Sequence of chain 2.A:
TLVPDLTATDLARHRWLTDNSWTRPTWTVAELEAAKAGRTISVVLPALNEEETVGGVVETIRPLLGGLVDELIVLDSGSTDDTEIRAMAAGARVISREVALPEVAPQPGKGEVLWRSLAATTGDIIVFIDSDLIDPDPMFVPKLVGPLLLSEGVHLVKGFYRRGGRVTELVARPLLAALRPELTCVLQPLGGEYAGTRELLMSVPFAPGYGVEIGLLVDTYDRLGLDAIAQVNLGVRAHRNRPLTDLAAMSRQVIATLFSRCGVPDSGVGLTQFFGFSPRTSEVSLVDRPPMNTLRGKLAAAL

The small molecule below binds the protein below.
Small molecule (SMILES): Nc1ccc(C(=O)O)cc1

Binding-site contacts:
Ligand atom C4 contacts residue LYS111 of chain 2.A at 3.8 Å.
Ligand atom C6 contacts residue ALA48 of chain 2.A at 4.3 Å (hydrophobic).
Ligand atom C2 contacts residue TYR223 of chain 2.A at 3.9 Å (hydrophobic).
Ligand atom C5 contacts residue LEU49 of chain 2.A at 3.8 Å (hydrophobic).
Ligand atom C4 contacts residue SER78 of chain 2.A at 3.6 Å.
Ligand atom C5 contacts residue LYS111 of chain 2.A at 4.0 Å.
Ligand atom O2' contacts residue TYR223 of chain 2.A at 3.9 Å.
Ligand atom C6 contacts residue VAL114 of chain 2.A at 4.4 Å (hydrophobic).
Ligand atom C5 contacts residue GLY110 of chain 2.A at 4.3 Å.
Ligand atom C2 contacts residue LEU49 of chain 2.A at 4.5 Å (hydrophobic).
Ligand atom N4 contacts residue VAL114 of chain 2.A at 4.5 Å.
Ligand atom C6 contacts residue PRO47 of chain 2.A at 4.4 Å (hydrophobic).
Ligand atom C5 contacts residue VAL114 of chain 2.A at 3.7 Å (hydrophobic).
Ligand atom C1' contacts residue LYS111 of chain 2.A at 3.8 Å.
Ligand atom O1' contacts residue PRO47 of chain 2.A at 3.7 Å.
Ligand atom C4 contacts residue VAL114 of chain 2.A at 4.5 Å (hydrophobic).
Ligand atom C5 contacts residue SER78 of chain 2.A at 3.4 Å.
Ligand atom C6 contacts residue LEU49 of chain 2.A at 4.1 Å (hydrophobic).
Ligand atom O2' contacts residue BTB1 of chain 2.C at 3.8 Å.
Ligand atom N4 contacts residue SER78 of chain 2.A at 2.9 Å (h-bond).
Ligand atom C6 contacts residue SER78 of chain 2.A at 4.4 Å.
Ligand atom C4 contacts residue LEU49 of chain 2.A at 3.9 Å (hydrophobic).
Ligand atom C3 contacts residue LYS111 of chain 2.A at 3.9 Å.
Ligand atom C2 contacts residue LYS111 of chain 2.A at 4.0 Å.
Ligand atom O1' contacts residue ALA48 of chain 2.A at 4.2 Å.
Ligand atom C6 contacts residue LYS111 of chain 2.A at 4.1 Å.
Ligand atom C4 contacts residue GLY110 of chain 2.A at 3.7 Å.
Ligand atom C3 contacts residue TYR223 of chain 2.A at 4.5 Å (hydrophobic).
Ligand atom O1' contacts residue LYS111 of chain 2.A at 3.7 Å.
Ligand atom C3 contacts residue GLY110 of chain 2.A at 4.1 Å.
Ligand atom O2' contacts residue LYS111 of chain 2.A at 3.7 Å.
Ligand atom N4 contacts residue LYS111 of chain 2.A at 4.0 Å.
Ligand atom C1 contacts residue LYS111 of chain 2.A at 3.9 Å.
Ligand atom C3 contacts residue LEU49 of chain 2.A at 4.0 Å (hydrophobic).
Ligand atom C1 contacts residue LEU49 of chain 2.A at 4.4 Å (hydrophobic).
Ligand atom N4 contacts residue LEU49 of chain 2.A at 3.8 Å.
Ligand atom N4 contacts residue GLY110 of chain 2.A at 3.5 Å (h-bond).